A small-molecule ligand and the protein it binds are described below.
Small molecule (SMILES): CC(=O)N[C@H]1[C@H](O[C@H]2[C@H](O)[C@@H](NC(C)=O)CO[C@@H]2CO)O[C@H](CO)[C@@H](O)[C@@H]1O

Sequence of chain 1.C:
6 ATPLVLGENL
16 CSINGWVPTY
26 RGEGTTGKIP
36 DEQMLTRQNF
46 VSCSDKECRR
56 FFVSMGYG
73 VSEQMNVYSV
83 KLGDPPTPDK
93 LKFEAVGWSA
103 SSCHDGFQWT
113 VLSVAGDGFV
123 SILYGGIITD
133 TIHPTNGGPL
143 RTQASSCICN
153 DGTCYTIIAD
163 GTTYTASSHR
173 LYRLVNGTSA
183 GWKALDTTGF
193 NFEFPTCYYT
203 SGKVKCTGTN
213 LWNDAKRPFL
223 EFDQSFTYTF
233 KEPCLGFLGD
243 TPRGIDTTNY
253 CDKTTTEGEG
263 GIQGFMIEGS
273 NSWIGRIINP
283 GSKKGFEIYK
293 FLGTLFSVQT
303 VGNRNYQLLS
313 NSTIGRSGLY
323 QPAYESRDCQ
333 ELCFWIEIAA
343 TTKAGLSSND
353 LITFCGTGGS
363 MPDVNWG

Binding-site contacts:
Ligand atom C6 contacts residue PHE109 of chain 1.C at 4.1 Å (hydrophobic).
Ligand atom C4 contacts residue ASN178 of chain 1.C at 4.2 Å.
Ligand atom C1 contacts residue ASN178 of chain 1.C at 1.4 Å.
Ligand atom O7 contacts residue ASN178 of chain 1.C at 3.3 Å (h-bond).
Ligand atom C8 contacts residue ALA6 of chain 1.C at 2.8 Å (hydrophobic).
Ligand atom N2 contacts residue VAL177 of chain 1.C at 4.2 Å.
Ligand atom C7 contacts residue ASN178 of chain 1.C at 3.4 Å.
Ligand atom O5 contacts residue ASN178 of chain 1.C at 2.4 Å (h-bond).
Ligand atom C2 contacts residue ASN178 of chain 1.C at 2.4 Å.
Ligand atom C7 contacts residue PHE109 of chain 1.C at 4.3 Å (hydrophobic).
Ligand atom C8 contacts residue VAL177 of chain 1.C at 3.7 Å (hydrophobic).
Ligand atom O7 contacts residue ALA6 of chain 1.C at 4.0 Å.
Ligand atom C3 contacts residue ASN178 of chain 1.C at 3.7 Å.
Ligand atom C5 contacts residue ASN178 of chain 1.C at 3.7 Å.
Ligand atom C7 contacts residue VAL177 of chain 1.C at 3.9 Å (hydrophobic).
Ligand atom O6 contacts residue SER328 of chain 1.D at 3.5 Å (h-bond).
Ligand atom C8 contacts residue PHE109 of chain 1.C at 4.1 Å (hydrophobic).
Ligand atom O5 contacts residue PHE109 of chain 1.C at 4.3 Å.
Ligand atom O7 contacts residue PHE109 of chain 1.C at 4.2 Å.
Ligand atom C7 contacts residue ALA6 of chain 1.C at 3.9 Å (hydrophobic).
Ligand atom N2 contacts residue ASN178 of chain 1.C at 2.8 Å (h-bond).
Ligand atom C5 contacts residue PHE109 of chain 1.C at 4.1 Å (hydrophobic).
Ligand atom O7 contacts residue VAL177 of chain 1.C at 4.3 Å.

Sequence of chain 1.D:
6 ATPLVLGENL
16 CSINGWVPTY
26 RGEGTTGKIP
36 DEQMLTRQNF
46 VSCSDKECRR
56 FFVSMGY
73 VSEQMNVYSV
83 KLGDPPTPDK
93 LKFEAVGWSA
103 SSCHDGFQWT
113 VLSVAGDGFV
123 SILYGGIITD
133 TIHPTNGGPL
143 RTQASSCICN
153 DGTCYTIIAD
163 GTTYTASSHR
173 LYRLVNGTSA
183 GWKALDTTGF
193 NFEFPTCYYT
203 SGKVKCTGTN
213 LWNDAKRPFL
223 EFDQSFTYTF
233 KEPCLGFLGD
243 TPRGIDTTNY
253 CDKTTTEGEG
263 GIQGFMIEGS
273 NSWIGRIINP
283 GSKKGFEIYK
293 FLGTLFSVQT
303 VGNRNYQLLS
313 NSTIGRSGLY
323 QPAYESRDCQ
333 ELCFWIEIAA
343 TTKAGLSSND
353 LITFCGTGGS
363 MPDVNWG